Binding-site contacts:
Ligand atom C8 contacts residue PRO15 of chain 1.A at 3.7 Å (hydrophobic).
Ligand atom C6 contacts residue ARG157 of chain 1.B at 3.9 Å.
Ligand atom C4 contacts residue GLN177 of chain 1.B at 4.0 Å.
Ligand atom C5 contacts residue THR12 of chain 1.A at 3.9 Å.
Ligand atom O3 contacts residue TYR108 of chain 1.B at 3.2 Å (h-bond).
Ligand atom O2 contacts residue PRO15 of chain 1.A at 3.7 Å.
Ligand atom O3 contacts residue FE1 of chain 1.M at 2.0 Å.
Ligand atom C1 contacts residue TYR147 of chain 1.B at 3.8 Å (hydrophobic).
Ligand atom C1 contacts residue ARG157 of chain 1.B at 4.1 Å.
Ligand atom C7 contacts residue TRP149 of chain 1.B at 3.0 Å (hydrophobic).
Ligand atom C4 contacts residue HIS162 of chain 1.B at 3.4 Å.
Ligand atom C8 contacts residue TRP149 of chain 1.B at 3.3 Å (hydrophobic).
Ligand atom C3 contacts residue PRO15 of chain 1.A at 3.7 Å (hydrophobic).
Ligand atom O3 contacts residue HIS162 of chain 1.B at 3.1 Å (h-bond).
Ligand atom O3 contacts residue TYR16 of chain 1.A at 3.9 Å.
Ligand atom C3 contacts residue ARG157 of chain 1.B at 4.1 Å.
Ligand atom C6 contacts residue ILE191 of chain 1.B at 3.3 Å (hydrophobic).
Ligand atom C2 contacts residue PRO15 of chain 1.A at 3.6 Å (hydrophobic).
Ligand atom C1 contacts residue PRO15 of chain 1.A at 3.8 Å (hydrophobic).
Ligand atom C5 contacts residue GLY14 of chain 1.A at 4.0 Å.
Ligand atom C5 contacts residue GLN177 of chain 1.B at 4.0 Å.
Ligand atom O3 contacts residue TYR147 of chain 1.B at 2.5 Å (h-bond).
Ligand atom C3 contacts residue TYR147 of chain 1.B at 2.6 Å (hydrophobic).
Ligand atom O1 contacts residue PRO15 of chain 1.A at 3.8 Å.
Ligand atom C2 contacts residue FE1 of chain 1.M at 3.8 Å.
Ligand atom C3 contacts residue FE1 of chain 1.M at 2.8 Å.
Ligand atom C4 contacts residue TYR147 of chain 1.B at 3.6 Å (hydrophobic).
Ligand atom O3 contacts residue HIS160 of chain 1.B at 4.0 Å.
Ligand atom O2 contacts residue TRP149 of chain 1.B at 3.5 Å.
Ligand atom C2 contacts residue TYR147 of chain 1.B at 2.8 Å (hydrophobic).
Ligand atom C5 contacts residue ARG157 of chain 1.B at 3.3 Å.
Ligand atom C5 contacts residue ILE191 of chain 1.B at 3.5 Å (hydrophobic).
Ligand atom C4 contacts residue GLY14 of chain 1.A at 3.8 Å.
Ligand atom O1 contacts residue TRP149 of chain 1.B at 3.5 Å.
Ligand atom C4 contacts residue FE1 of chain 1.M at 3.4 Å.
Ligand atom C4 contacts residue ARG157 of chain 1.B at 3.4 Å.
Ligand atom C3 contacts residue HIS162 of chain 1.B at 3.9 Å.
Ligand atom C4 contacts residue PRO15 of chain 1.A at 4.0 Å (hydrophobic).
Ligand atom C5 contacts residue PRO15 of chain 1.A at 4.2 Å (hydrophobic).
Ligand atom C6 contacts residue PRO15 of chain 1.A at 4.0 Å (hydrophobic).

Sequence of chain 1.A:
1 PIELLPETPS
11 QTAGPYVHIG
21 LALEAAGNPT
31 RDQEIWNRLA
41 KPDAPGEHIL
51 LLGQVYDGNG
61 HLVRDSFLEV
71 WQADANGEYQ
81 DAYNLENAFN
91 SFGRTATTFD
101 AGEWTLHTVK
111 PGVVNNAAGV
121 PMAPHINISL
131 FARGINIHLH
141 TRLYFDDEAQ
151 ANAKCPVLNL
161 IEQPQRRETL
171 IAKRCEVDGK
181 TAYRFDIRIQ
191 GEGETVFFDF

Sequence of chain 1.B:
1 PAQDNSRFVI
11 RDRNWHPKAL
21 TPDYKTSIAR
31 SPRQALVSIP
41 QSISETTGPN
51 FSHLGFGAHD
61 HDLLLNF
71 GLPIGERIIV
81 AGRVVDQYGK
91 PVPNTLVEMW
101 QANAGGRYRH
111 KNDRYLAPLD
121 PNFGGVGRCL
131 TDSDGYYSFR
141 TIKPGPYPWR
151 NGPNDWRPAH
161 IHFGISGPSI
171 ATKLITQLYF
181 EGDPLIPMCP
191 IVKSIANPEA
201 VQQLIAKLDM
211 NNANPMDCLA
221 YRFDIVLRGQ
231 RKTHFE

The protein below binds the small molecule below.
Small molecule (SMILES): O=C(O)Cc1cccc(O)c1